This small molecule binds to this protein.
Small molecule (SMILES): NCc1ccc2c(c1)C1(CCN(C(=O)C=Cc3ccccc3)CC1)CO2

Sequence of chain 1.A:
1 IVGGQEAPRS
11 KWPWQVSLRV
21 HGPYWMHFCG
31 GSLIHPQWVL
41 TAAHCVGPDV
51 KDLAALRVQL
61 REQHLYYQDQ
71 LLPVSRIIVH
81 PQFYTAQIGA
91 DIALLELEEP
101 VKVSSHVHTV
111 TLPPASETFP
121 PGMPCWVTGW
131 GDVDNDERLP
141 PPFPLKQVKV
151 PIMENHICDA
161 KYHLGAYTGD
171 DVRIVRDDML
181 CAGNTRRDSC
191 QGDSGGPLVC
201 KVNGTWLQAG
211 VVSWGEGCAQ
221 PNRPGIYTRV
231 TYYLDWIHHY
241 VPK

Sequence of chain 1.C:
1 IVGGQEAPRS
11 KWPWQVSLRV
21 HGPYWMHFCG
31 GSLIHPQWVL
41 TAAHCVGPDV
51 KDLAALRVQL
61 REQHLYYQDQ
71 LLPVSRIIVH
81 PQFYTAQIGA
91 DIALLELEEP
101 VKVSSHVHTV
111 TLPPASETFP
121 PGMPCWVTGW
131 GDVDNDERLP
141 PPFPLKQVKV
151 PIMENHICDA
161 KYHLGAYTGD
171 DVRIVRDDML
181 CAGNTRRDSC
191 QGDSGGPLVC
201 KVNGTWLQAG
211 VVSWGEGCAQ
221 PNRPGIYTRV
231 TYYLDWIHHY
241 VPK

Binding-site contacts:
Ligand atom C2 contacts residue CYS190 of chain 1.C at 3.8 Å (hydrophobic).
Ligand atom C13 contacts residue GLY215 of chain 1.C at 3.8 Å.
Ligand atom C5 contacts residue TRP214 of chain 1.C at 3.5 Å (hydrophobic).
Ligand atom C14 contacts residue GLY215 of chain 1.C at 3.4 Å.
Ligand atom C15 contacts residue ASP188 of chain 1.C at 3.8 Å.
Ligand atom C20 contacts residue GLY215 of chain 1.C at 3.8 Å.
Ligand atom C15 contacts residue GLY215 of chain 1.C at 3.9 Å.
Ligand atom C6 contacts residue SER189 of chain 1.C at 3.3 Å.
Ligand atom O37 contacts residue GLY215 of chain 1.C at 3.4 Å (h-bond).
Ligand atom C41 contacts residue GLU216 of chain 1.C at 3.8 Å.
Ligand atom N22 contacts residue GLY215 of chain 1.C at 3.6 Å.
Ligand atom N33 contacts residue GLY225 of chain 1.C at 3.7 Å.
Ligand atom C6 contacts residue CYS190 of chain 1.C at 3.9 Å (hydrophobic).
Ligand atom O15 contacts residue GLN191 of chain 1.C at 3.4 Å.
Ligand atom N33 contacts residue GLY217 of chain 1.C at 3.9 Å.
Ligand atom C10 contacts residue GLY215 of chain 1.C at 3.8 Å.
Ligand atom O37 contacts residue GLU216 of chain 1.C at 3.6 Å.
Ligand atom C4 contacts residue GLY217 of chain 1.C at 3.6 Å.
Ligand atom N33 contacts residue SER189 of chain 1.C at 2.7 Å (h-bond).
Ligand atom C17 contacts residue GLY217 of chain 1.C at 3.5 Å.
Ligand atom C6 contacts residue VAL212 of chain 1.C at 3.9 Å (hydrophobic).
Ligand atom C1 contacts residue GLN191 of chain 1.C at 3.7 Å.
Ligand atom C15 contacts residue SER189 of chain 1.C at 3.8 Å.
Ligand atom C4 contacts residue GLY215 of chain 1.C at 3.3 Å.
Ligand atom C15 contacts residue GLY225 of chain 1.C at 3.5 Å.
Ligand atom N33 contacts residue ASP188 of chain 1.C at 2.7 Å (salt-bridge).
Ligand atom C24 contacts residue TYR84 of chain 1.A at 3.6 Å (hydrophobic).
Ligand atom C2 contacts residue GLN191 of chain 1.C at 3.6 Å.
Ligand atom C19 contacts residue GLY215 of chain 1.C at 3.2 Å.
Ligand atom C1 contacts residue SER194 of chain 1.C at 3.8 Å.
Ligand atom C1 contacts residue CYS190 of chain 1.C at 3.4 Å (hydrophobic).
Ligand atom C15 contacts residue TRP214 of chain 1.C at 3.1 Å (hydrophobic).
Ligand atom C17 contacts residue GLY215 of chain 1.C at 3.1 Å.
Ligand atom C23 contacts residue TYR84 of chain 1.A at 3.4 Å (hydrophobic).
Ligand atom C4 contacts residue TRP214 of chain 1.C at 3.5 Å (hydrophobic).
Ligand atom C20 contacts residue GLU216 of chain 1.C at 3.9 Å.
Ligand atom C5 contacts residue GLY215 of chain 1.C at 3.8 Å.
Ligand atom O37 contacts residue GLY217 of chain 1.C at 2.7 Å (h-bond).
Ligand atom C22 contacts residue GLU216 of chain 1.C at 3.8 Å.
Ligand atom O15 contacts residue SER194 of chain 1.C at 3.8 Å.